Binding-site contacts:
Ligand atom C7 contacts residue ASN1121 of chain 1.A at 2.9 Å.
Ligand atom C5 contacts residue ASN1121 of chain 1.A at 3.6 Å.
Ligand atom N2 contacts residue ASN1121 of chain 1.A at 2.2 Å (h-bond).
Ligand atom C4 contacts residue ASN1121 of chain 1.A at 4.3 Å.
Ligand atom C8 contacts residue ASN1121 of chain 1.A at 3.2 Å.
Ligand atom O7 contacts residue ASN1121 of chain 1.A at 3.7 Å.
Ligand atom C3 contacts residue ASN1121 of chain 1.A at 3.8 Å.
Ligand atom C2 contacts residue ASN1121 of chain 1.A at 2.6 Å.
Ligand atom O5 contacts residue ASN1121 of chain 1.A at 2.3 Å (h-bond).
Ligand atom C1 contacts residue ASN1121 of chain 1.A at 1.4 Å.

This small molecule binds to this protein.
Small molecule (SMILES): CC(=O)N[C@H]1[C@H](O[C@H]2[C@H](O)[C@@H](NC(C)=O)CO[C@@H]2CO)O[C@H](CO)[C@@H](O[C@@H]2O[C@H](CO)[C@@H](O)[C@H](O)[C@@H]2O)[C@@H]1O

Sequence of chain 1.A:
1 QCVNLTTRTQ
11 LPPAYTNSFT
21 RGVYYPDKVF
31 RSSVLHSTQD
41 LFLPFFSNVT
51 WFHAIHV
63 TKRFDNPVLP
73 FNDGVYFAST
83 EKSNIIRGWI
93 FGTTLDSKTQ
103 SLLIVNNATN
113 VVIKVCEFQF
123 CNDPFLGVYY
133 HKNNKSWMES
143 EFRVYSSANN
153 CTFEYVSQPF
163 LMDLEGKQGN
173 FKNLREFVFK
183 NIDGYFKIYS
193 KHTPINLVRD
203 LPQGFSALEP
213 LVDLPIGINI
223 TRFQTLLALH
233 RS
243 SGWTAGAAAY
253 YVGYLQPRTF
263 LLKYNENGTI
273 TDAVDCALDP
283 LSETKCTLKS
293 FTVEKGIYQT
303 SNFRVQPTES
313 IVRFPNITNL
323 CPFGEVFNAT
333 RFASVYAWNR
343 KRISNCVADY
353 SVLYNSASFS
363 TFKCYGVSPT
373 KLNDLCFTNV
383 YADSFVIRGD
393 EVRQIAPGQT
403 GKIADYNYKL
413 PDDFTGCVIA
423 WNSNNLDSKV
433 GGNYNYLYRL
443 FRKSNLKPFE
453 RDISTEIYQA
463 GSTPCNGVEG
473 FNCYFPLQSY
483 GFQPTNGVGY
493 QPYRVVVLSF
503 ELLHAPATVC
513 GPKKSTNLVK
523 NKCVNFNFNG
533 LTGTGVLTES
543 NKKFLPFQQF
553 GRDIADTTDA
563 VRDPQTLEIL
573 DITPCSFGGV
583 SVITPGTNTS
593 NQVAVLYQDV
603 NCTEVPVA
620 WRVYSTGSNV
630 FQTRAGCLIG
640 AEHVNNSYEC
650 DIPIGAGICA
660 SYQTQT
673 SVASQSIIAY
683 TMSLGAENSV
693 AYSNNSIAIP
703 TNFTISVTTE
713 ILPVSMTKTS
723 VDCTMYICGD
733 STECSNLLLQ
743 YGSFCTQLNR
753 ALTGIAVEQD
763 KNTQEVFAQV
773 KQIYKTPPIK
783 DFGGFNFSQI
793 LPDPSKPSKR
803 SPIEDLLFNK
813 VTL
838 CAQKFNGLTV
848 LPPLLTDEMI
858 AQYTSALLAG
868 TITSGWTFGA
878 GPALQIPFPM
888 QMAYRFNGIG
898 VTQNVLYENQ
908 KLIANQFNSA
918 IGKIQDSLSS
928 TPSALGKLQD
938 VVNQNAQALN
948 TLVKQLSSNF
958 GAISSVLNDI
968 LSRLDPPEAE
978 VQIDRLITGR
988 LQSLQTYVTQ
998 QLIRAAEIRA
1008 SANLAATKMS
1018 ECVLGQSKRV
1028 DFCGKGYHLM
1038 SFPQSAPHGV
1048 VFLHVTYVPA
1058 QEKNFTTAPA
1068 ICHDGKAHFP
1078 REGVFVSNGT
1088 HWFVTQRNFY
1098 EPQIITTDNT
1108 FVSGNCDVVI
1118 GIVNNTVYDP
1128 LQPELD